Binding-site contacts:
Ligand atom C4 contacts residue ASN93 of chain 1.B at 4.4 Å.
Ligand atom C1 contacts residue ASN93 of chain 1.B at 1.5 Å.
Ligand atom O6 contacts residue SER95 of chain 1.B at 4.3 Å.
Ligand atom C1 contacts residue SER95 of chain 1.B at 3.6 Å.
Ligand atom C5 contacts residue SER95 of chain 1.B at 3.9 Å.
Ligand atom C5 contacts residue ASN93 of chain 1.B at 3.8 Å.
Ligand atom C6 contacts residue SER95 of chain 1.B at 3.9 Å.
Ligand atom C2 contacts residue ASN93 of chain 1.B at 2.5 Å.
Ligand atom O5 contacts residue SER95 of chain 1.B at 2.9 Å (h-bond).
Ligand atom O7 contacts residue ASN93 of chain 1.B at 4.5 Å.
Ligand atom N2 contacts residue ASN93 of chain 1.B at 3.0 Å (h-bond).
Ligand atom O5 contacts residue ASN93 of chain 1.B at 2.4 Å (h-bond).
Ligand atom C3 contacts residue ASN93 of chain 1.B at 3.9 Å.
Ligand atom C7 contacts residue ASN93 of chain 1.B at 4.0 Å.

A small-molecule ligand and the protein it binds are described below.
Small molecule (SMILES): CC(=O)N[C@@H]1[C@@H](O)[C@H](O)[C@@H](CO)O[C@H]1O

Sequence of chain 1.B:
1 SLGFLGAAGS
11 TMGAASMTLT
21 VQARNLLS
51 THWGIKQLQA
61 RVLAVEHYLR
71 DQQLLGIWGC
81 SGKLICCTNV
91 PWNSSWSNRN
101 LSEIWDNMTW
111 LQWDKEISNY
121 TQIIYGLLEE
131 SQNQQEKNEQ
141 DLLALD